Binding-site contacts:
Ligand atom C15 contacts residue HIS41 of chain 1.A at 3.3 Å.
Ligand atom C6 contacts residue HIS41 of chain 1.A at 3.5 Å.
Ligand atom C13 contacts residue GLY165 of chain 1.A at 3.4 Å.
Ligand atom C12 contacts residue GLY165 of chain 1.A at 3.7 Å.
Ligand atom C4 contacts residue SER129 of chain 1.A at 3.4 Å.
Ligand atom O3 contacts residue GLY146 of chain 1.A at 2.8 Å (h-bond).
Ligand atom C10 contacts residue CYS148 of chain 1.A at 2.8 Å (hydrophobic).
Ligand atom N5 contacts residue SER129 of chain 1.A at 3.0 Å (h-bond).
Ligand atom C9 contacts residue SER129 of chain 1.A at 3.0 Å.
Ligand atom N1 contacts residue THR143 of chain 1.A at 3.1 Å (h-bond).
Ligand atom O1 contacts residue LYS144 of chain 1.A at 3.6 Å.
Ligand atom O1 contacts residue GLY164 of chain 1.A at 3.3 Å.
Ligand atom C5 contacts residue LEU128 of chain 1.A at 3.3 Å (hydrophobic).
Ligand atom C15 contacts residue CYS148 of chain 1.A at 2.8 Å (hydrophobic).
Ligand atom C5 contacts residue HIS41 of chain 1.A at 3.3 Å.
Ligand atom C6 contacts residue LEU128 of chain 1.A at 3.1 Å (hydrophobic).
Ligand atom O3 contacts residue ALA145 of chain 1.A at 3.4 Å.
Ligand atom O contacts residue GLY165 of chain 1.A at 2.9 Å (h-bond).
Ligand atom C11 contacts residue CYS148 of chain 1.A at 3.5 Å (hydrophobic).
Ligand atom C23 contacts residue ASN127 of chain 1.A at 3.0 Å.
Ligand atom C20 contacts residue GLY165 of chain 1.A at 3.5 Å.
Ligand atom C23 contacts residue SER129 of chain 1.A at 3.3 Å.
Ligand atom C14 contacts residue CYS148 of chain 1.A at 1.8 Å (hydrophobic).
Ligand atom C6 contacts residue ARG40 of chain 1.A at 3.7 Å.
Ligand atom O contacts residue GLY164 of chain 1.A at 3.0 Å.
Ligand atom O1 contacts residue THR143 of chain 1.A at 3.0 Å (h-bond).
Ligand atom C13 contacts residue THR143 of chain 1.A at 3.7 Å.
Ligand atom C20 contacts residue SER129 of chain 1.A at 3.6 Å.
Ligand atom N contacts residue CYS148 of chain 1.A at 3.1 Å (h-bond).
Ligand atom C8 contacts residue SER129 of chain 1.A at 3.1 Å.
Ligand atom O1 contacts residue GLY165 of chain 1.A at 3.3 Å (h-bond).
Ligand atom C22 contacts residue GLY165 of chain 1.A at 3.5 Å.
Ligand atom O1 contacts residue HIS162 of chain 1.A at 3.1 Å (h-bond).
Ligand atom N1 contacts residue LYS144 of chain 1.A at 3.5 Å.
Ligand atom C11 contacts residue LYS144 of chain 1.A at 3.6 Å.
Ligand atom N contacts residue ILE163 of chain 1.A at 3.2 Å (h-bond).
Ligand atom C7 contacts residue LEU128 of chain 1.A at 3.5 Å (hydrophobic).
Ligand atom N contacts residue GLY164 of chain 1.A at 3.6 Å.
Ligand atom C26 contacts residue ALA145 of chain 1.A at 3.7 Å (hydrophobic).
Ligand atom C3 contacts residue SER129 of chain 1.A at 3.7 Å.

Sequence of chain 1.A:
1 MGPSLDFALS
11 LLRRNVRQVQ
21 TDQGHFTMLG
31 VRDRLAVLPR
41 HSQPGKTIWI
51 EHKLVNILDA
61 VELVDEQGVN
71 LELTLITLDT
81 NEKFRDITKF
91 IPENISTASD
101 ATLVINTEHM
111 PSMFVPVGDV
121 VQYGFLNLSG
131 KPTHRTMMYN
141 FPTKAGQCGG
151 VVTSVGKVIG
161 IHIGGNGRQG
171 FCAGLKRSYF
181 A

This small molecule binds to this protein.
Small molecule (SMILES): CCOC(=O)C=C[C@H](C[C@@H]1CCNC1=O)NC(=O)[C@H](Cc1ccccc1)NC(=O)CC(C)C